This protein binds this small molecule.
Small molecule (SMILES): O=c1[nH]c(=O)c2nc[nH]c2[nH]1

Sequence of chain 1.F:
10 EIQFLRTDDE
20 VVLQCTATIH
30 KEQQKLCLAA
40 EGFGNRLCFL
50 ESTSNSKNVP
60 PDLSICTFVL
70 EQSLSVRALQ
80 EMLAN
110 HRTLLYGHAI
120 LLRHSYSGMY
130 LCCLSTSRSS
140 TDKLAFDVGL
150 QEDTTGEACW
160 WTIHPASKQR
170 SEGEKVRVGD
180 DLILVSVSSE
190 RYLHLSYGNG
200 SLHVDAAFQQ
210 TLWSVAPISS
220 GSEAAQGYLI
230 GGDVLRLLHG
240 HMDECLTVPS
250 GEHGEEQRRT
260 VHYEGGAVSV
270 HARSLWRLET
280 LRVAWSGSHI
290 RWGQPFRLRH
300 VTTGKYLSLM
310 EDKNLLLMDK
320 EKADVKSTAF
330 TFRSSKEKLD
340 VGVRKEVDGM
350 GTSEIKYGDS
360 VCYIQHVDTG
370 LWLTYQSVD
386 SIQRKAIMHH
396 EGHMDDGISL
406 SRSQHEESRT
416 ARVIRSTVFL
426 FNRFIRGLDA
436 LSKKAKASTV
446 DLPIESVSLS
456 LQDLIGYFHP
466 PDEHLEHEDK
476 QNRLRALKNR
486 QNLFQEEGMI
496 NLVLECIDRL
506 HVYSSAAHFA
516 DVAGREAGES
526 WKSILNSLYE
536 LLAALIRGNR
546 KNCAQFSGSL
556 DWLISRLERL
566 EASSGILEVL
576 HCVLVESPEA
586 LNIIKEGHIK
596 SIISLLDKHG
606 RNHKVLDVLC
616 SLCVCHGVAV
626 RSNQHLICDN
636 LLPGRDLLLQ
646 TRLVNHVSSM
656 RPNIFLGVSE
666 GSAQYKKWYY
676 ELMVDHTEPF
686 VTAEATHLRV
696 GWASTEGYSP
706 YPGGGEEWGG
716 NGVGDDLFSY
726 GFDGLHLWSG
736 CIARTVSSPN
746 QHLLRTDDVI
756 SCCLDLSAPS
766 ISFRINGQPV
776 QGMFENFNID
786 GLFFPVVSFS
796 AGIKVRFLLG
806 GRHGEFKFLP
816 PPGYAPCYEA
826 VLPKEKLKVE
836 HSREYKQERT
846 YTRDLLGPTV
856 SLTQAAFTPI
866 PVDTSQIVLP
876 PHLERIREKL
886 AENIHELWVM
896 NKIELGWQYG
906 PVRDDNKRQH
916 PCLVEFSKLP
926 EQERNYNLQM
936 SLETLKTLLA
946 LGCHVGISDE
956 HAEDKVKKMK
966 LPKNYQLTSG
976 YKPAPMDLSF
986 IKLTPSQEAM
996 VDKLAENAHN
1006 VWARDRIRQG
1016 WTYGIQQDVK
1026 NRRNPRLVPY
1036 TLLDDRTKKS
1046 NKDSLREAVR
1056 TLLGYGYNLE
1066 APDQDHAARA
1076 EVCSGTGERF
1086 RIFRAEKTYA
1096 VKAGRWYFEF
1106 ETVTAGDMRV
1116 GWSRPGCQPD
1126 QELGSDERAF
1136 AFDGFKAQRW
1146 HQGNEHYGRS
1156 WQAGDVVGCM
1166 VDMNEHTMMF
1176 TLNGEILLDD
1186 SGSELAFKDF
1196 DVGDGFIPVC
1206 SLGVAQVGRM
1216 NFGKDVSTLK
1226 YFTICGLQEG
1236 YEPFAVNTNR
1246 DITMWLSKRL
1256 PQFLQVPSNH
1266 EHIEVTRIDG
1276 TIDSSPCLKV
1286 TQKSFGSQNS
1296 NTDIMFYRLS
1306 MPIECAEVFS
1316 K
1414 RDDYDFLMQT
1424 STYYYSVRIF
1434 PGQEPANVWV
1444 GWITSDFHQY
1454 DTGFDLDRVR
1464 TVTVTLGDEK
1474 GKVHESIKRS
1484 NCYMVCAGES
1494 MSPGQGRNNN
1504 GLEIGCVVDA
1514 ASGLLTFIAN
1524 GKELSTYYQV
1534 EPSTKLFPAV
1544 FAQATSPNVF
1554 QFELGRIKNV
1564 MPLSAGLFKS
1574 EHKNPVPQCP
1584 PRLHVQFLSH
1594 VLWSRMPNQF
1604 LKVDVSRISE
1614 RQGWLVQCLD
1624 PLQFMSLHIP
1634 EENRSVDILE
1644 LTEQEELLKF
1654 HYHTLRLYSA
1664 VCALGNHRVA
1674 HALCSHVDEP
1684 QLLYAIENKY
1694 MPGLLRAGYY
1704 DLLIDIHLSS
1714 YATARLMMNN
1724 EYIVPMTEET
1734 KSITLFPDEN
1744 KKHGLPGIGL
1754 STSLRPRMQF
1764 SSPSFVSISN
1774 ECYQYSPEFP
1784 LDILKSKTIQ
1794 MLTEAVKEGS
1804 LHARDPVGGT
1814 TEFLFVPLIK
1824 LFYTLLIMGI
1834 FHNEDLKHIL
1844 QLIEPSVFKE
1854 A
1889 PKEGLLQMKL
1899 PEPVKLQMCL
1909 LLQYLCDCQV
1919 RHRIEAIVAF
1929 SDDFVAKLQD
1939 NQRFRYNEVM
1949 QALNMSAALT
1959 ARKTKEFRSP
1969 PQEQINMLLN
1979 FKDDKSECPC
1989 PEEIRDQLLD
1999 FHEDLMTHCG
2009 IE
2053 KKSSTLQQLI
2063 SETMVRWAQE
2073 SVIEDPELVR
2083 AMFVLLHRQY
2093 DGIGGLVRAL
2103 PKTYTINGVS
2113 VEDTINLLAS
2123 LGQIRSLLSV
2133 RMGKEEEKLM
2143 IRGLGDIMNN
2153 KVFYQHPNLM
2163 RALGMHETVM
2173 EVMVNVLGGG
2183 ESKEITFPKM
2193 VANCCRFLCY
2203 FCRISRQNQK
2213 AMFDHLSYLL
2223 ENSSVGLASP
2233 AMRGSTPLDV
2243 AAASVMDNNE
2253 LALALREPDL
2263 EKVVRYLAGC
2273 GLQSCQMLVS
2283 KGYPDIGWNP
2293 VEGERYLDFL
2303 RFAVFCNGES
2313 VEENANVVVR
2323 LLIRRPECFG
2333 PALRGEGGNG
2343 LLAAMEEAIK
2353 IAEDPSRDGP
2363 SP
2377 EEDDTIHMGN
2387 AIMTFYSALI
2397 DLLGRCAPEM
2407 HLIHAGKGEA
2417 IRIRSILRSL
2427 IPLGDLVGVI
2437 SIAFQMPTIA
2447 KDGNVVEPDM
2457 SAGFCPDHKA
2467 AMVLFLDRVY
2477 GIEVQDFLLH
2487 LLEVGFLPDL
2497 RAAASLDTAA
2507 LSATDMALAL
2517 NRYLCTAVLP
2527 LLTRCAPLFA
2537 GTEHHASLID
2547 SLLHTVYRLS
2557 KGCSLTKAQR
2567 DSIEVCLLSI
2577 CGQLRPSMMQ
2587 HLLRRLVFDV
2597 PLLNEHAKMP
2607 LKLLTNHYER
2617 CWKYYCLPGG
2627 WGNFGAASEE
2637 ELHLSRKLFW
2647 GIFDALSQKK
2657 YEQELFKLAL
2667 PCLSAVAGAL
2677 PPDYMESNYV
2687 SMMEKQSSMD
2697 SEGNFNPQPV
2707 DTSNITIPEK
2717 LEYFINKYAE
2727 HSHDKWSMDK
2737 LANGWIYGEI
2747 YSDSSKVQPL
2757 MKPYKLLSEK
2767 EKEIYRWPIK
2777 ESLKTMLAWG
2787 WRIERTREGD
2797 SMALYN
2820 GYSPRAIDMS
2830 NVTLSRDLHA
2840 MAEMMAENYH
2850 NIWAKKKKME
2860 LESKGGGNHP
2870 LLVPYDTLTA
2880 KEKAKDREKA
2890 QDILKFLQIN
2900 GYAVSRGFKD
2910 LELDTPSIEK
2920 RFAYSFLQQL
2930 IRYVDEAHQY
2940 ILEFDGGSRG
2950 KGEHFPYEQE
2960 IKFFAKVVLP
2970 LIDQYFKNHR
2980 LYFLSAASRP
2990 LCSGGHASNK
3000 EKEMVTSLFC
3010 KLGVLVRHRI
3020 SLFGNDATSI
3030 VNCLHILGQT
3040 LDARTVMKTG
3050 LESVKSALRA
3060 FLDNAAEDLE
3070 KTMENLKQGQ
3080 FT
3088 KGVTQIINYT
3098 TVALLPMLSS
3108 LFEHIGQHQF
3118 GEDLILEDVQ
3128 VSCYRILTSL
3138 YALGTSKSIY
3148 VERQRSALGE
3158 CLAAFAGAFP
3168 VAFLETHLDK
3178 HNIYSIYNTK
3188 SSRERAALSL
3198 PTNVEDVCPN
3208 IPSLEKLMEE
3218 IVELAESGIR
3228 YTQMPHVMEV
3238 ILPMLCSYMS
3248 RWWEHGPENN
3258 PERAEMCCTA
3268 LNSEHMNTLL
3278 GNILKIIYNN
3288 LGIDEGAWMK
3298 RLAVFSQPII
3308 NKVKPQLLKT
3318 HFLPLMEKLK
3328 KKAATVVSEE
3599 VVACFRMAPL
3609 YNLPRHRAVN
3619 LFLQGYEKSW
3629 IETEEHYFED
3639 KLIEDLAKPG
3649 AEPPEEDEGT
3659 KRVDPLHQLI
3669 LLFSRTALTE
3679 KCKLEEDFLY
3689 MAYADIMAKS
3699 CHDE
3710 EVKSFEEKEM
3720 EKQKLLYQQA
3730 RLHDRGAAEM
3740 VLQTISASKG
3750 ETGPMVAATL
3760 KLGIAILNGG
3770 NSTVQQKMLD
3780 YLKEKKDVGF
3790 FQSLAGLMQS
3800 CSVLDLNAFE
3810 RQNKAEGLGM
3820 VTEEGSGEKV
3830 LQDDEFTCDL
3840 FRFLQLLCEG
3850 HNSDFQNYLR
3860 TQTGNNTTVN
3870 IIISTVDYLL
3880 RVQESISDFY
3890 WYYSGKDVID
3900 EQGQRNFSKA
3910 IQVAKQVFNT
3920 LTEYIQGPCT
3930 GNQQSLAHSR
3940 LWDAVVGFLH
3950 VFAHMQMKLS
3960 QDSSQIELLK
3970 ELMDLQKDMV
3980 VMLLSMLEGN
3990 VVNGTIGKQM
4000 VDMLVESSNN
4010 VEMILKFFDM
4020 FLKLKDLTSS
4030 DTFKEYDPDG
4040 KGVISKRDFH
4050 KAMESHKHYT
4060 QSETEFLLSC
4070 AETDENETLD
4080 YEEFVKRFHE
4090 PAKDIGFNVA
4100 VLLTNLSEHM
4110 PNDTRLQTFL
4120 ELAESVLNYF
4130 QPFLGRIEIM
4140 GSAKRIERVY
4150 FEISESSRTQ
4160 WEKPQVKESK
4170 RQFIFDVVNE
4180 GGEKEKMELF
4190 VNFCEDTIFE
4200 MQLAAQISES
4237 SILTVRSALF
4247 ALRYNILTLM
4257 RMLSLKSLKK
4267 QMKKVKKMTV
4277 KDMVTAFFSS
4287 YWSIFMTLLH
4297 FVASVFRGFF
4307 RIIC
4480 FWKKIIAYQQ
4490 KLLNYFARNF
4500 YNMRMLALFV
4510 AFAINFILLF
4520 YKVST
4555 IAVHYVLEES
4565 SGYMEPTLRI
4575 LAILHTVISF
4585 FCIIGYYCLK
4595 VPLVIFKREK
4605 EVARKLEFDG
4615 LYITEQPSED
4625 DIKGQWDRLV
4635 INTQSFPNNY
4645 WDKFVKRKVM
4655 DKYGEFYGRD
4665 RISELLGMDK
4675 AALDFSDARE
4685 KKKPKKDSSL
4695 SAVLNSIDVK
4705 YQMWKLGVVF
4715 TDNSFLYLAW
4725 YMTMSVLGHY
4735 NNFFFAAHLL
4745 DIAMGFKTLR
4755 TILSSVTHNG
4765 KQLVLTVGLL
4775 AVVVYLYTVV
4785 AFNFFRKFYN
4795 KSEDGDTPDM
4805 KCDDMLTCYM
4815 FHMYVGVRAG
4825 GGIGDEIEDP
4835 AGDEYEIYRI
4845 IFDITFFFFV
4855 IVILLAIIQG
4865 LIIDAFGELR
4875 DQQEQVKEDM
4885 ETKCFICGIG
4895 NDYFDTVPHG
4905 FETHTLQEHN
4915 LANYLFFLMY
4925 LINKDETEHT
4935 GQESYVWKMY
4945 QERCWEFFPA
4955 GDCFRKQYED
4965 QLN

Binding-site contacts:
Ligand atom N9 contacts residue ILE4926 of chain 1.F at 4.3 Å.
Ligand atom C6 contacts residue TYR4944 of chain 1.F at 3.5 Å (hydrophobic).
Ligand atom C4 contacts residue TRP4645 of chain 1.F at 3.3 Å (hydrophobic).
Ligand atom C5 contacts residue TRP4645 of chain 1.F at 3.3 Å (hydrophobic).
Ligand atom O6 contacts residue TRP4645 of chain 1.F at 3.6 Å.
Ligand atom N1 contacts residue TRP4645 of chain 1.F at 3.3 Å.
Ligand atom C6 contacts residue TRP4645 of chain 1.F at 3.3 Å (hydrophobic).
Ligand atom N1 contacts residue TYR4944 of chain 1.F at 4.1 Å.
Ligand atom N1 contacts residue ILE4926 of chain 1.F at 4.0 Å.
Ligand atom C6 contacts residue ILE4926 of chain 1.F at 3.7 Å (hydrophobic).
Ligand atom O6 contacts residue TYR4944 of chain 1.F at 2.4 Å (h-bond).
Ligand atom C4 contacts residue ILE4926 of chain 1.F at 3.9 Å (hydrophobic).
Ligand atom N9 contacts residue TRP4645 of chain 1.F at 3.4 Å.
Ligand atom O2 contacts residue TRP4645 of chain 1.F at 3.3 Å.
Ligand atom O2 contacts residue TRP4941 of chain 1.F at 3.8 Å.
Ligand atom C2 contacts residue TRP4941 of chain 1.F at 4.4 Å (hydrophobic).
Ligand atom O6 contacts residue ILE4926 of chain 1.F at 4.0 Å.
Ligand atom C5 contacts residue ILE4926 of chain 1.F at 3.6 Å (hydrophobic).
Ligand atom C8 contacts residue ILE4197 of chain 1.F at 4.2 Å (hydrophobic).
Ligand atom C8 contacts residue TRP4645 of chain 1.F at 3.4 Å (hydrophobic).
Ligand atom C2 contacts residue TRP4645 of chain 1.F at 3.4 Å (hydrophobic).
Ligand atom N7 contacts residue TRP4645 of chain 1.F at 3.3 Å.
Ligand atom N3 contacts residue TRP4645 of chain 1.F at 3.3 Å.
Ligand atom O6 contacts residue GLU4194 of chain 1.F at 4.3 Å.
Ligand atom N7 contacts residue ILE4926 of chain 1.F at 3.9 Å.
Ligand atom C8 contacts residue ILE4926 of chain 1.F at 4.3 Å (hydrophobic).
Ligand atom C2 contacts residue ILE4926 of chain 1.F at 4.0 Å (hydrophobic).
Ligand atom N3 contacts residue ILE4926 of chain 1.F at 3.9 Å.